Sequence of chain 1.A:
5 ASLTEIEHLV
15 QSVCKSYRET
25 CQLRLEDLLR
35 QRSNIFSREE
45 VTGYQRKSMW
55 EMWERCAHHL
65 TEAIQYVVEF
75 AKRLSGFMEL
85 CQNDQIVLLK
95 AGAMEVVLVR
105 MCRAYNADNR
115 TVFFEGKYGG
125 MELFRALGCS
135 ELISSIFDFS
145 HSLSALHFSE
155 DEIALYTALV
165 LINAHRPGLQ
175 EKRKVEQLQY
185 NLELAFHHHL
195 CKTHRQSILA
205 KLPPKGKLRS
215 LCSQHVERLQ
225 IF

Binding-site contacts:
Ligand atom O1 contacts residue ILE140 of chain 1.A at 3.2 Å.
Ligand atom C14 contacts residue PHE117 of chain 1.A at 4.0 Å (hydrophobic).
Ligand atom C15 contacts residue PHE117 of chain 1.A at 3.2 Å (hydrophobic).
Ligand atom C5 contacts residue MET105 of chain 1.A at 3.9 Å (hydrophobic).
Ligand atom C26 contacts residue ILE137 of chain 1.A at 4.2 Å (hydrophobic).
Ligand atom C19 contacts residue CYS60 of chain 1.A at 3.9 Å (hydrophobic).
Ligand atom C13 contacts residue MET105 of chain 1.A at 4.3 Å (hydrophobic).
Ligand atom C26 contacts residue PHE141 of chain 1.A at 4.1 Å (hydrophobic).
Ligand atom C26 contacts residue MET105 of chain 1.A at 3.5 Å (hydrophobic).
Ligand atom C18 contacts residue HIS219 of chain 1.A at 3.6 Å.
Ligand atom C22 contacts residue MET105 of chain 1.A at 3.7 Å (hydrophobic).
Ligand atom C6 contacts residue PHE117 of chain 1.A at 4.0 Å (hydrophobic).
Ligand atom C30 contacts residue MET105 of chain 1.A at 4.1 Å (hydrophobic).
Ligand atom C16 contacts residue HIS63 of chain 1.A at 3.8 Å.
Ligand atom C17 contacts residue HIS63 of chain 1.A at 3.9 Å.
Ligand atom O3 contacts residue PHE117 of chain 1.A at 3.2 Å.
Ligand atom C27 contacts residue LEU27 of chain 1.A at 3.7 Å (hydrophobic).
Ligand atom C29 contacts residue MET105 of chain 1.A at 4.0 Å (hydrophobic).
Ligand atom C18 contacts residue ILE140 of chain 1.A at 3.7 Å (hydrophobic).
Ligand atom C20 contacts residue HIS219 of chain 1.A at 3.5 Å.
Ligand atom C8 contacts residue PHE128 of chain 1.A at 3.4 Å (hydrophobic).
Ligand atom C12 contacts residue PHE117 of chain 1.A at 3.0 Å (hydrophobic).
Ligand atom O3 contacts residue HIS63 of chain 1.A at 3.8 Å.
Ligand atom C28 contacts residue PHE117 of chain 1.A at 4.0 Å (hydrophobic).
Ligand atom C6 contacts residue PHE128 of chain 1.A at 4.2 Å (hydrophobic).
Ligand atom C23 contacts residue PHE117 of chain 1.A at 3.9 Å (hydrophobic).
Ligand atom C25 contacts residue PHE128 of chain 1.A at 3.5 Å (hydrophobic).
Ligand atom C4 contacts residue PHE117 of chain 1.A at 4.0 Å (hydrophobic).
Ligand atom C24 contacts residue GLN26 of chain 1.A at 4.2 Å.
Ligand atom C30 contacts residue ARG104 of chain 1.A at 3.4 Å.
Ligand atom C23 contacts residue ALA108 of chain 1.A at 4.1 Å (hydrophobic).
Ligand atom C16 contacts residue PHE118 of chain 1.A at 3.6 Å (hydrophobic).
Ligand atom O1 contacts residue HIS219 of chain 1.A at 3.0 Å (h-bond).
Ligand atom C26 contacts residue PHE128 of chain 1.A at 4.2 Å (hydrophobic).
Ligand atom C22 contacts residue VAL116 of chain 1.A at 3.7 Å (hydrophobic).
Ligand atom C22 contacts residue PHE117 of chain 1.A at 3.9 Å (hydrophobic).
Ligand atom O2 contacts residue LEU27 of chain 1.A at 4.2 Å.
Ligand atom O2 contacts residue GLN26 of chain 1.A at 3.5 Å (h-bond).
Ligand atom C29 contacts residue VAL101 of chain 1.A at 3.6 Å (hydrophobic).
Ligand atom C12 contacts residue PHE118 of chain 1.A at 4.1 Å (hydrophobic).

The small molecule below binds the protein below.
Small molecule (SMILES): C[C@H]1[C@H](C)CC[C@]2(C(=O)O)CC[C@]3(C)C(=CC[C@@H]4[C@@]5(C)CC[C@H](O)C(C)(C)[C@@H]5CC[C@]43C)[C@H]12